Sequence of chain 39.A:
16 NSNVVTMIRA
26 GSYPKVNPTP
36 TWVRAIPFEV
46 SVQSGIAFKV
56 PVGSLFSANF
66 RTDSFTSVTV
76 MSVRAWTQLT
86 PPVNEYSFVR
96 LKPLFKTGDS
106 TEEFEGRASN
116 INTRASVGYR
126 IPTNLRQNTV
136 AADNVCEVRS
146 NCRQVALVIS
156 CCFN

A small-molecule ligand and the protein it binds are described below.
Small molecule (SMILES): CO[P](=O)(O)O[C@H]1[C@@H](O)[C@H](n2ccc(=O)[nH]c2=O)O[C@@H]1COP(=O)(O)O

Binding-site contacts:
Ligand atom C2 contacts residue ARG125 of chain 39.A at 3.8 Å.
Ligand atom N3 contacts residue ARG125 of chain 39.A at 3.6 Å (salt-bridge).
Ligand atom N3 contacts residue ASN16 of chain 20.A at 2.9 Å (h-bond).
Ligand atom N3 contacts residue SER17 of chain 20.A at 4.3 Å.
Ligand atom C5' contacts residue SER77 of chain 39.A at 4.4 Å.
Ligand atom N1 contacts residue ASN16 of chain 20.A at 4.4 Å.
Ligand atom O5' contacts residue ARG131 of chain 39.A at 2.6 Å (salt-bridge).
Ligand atom P contacts residue ARG125 of chain 39.A at 3.7 Å.
Ligand atom O2 contacts residue ASN16 of chain 20.A at 2.5 Å (h-bond).
Ligand atom C1' contacts residue ARG125 of chain 39.A at 4.2 Å.
Ligand atom O4 contacts residue THR21 of chain 20.A at 3.9 Å.
Ligand atom OP1 contacts residue ARG125 of chain 39.A at 2.9 Å (salt-bridge).
Ligand atom C4 contacts residue ARG125 of chain 39.A at 3.5 Å.
Ligand atom C4' contacts residue ARG125 of chain 39.A at 4.4 Å.
Ligand atom N1 contacts residue ARG125 of chain 39.A at 3.7 Å.
Ligand atom OP1 contacts residue ARG131 of chain 39.A at 3.4 Å (salt-bridge).
Ligand atom OP2 contacts residue SER77 of chain 39.A at 4.1 Å.
Ligand atom OP2 contacts residue ILE23 of chain 20.A at 4.5 Å.
Ligand atom O4 contacts residue ARG125 of chain 39.A at 3.8 Å.
Ligand atom C2 contacts residue ASN16 of chain 20.A at 3.0 Å.
Ligand atom O4 contacts residue SER17 of chain 20.A at 3.2 Å.
Ligand atom C2' contacts residue ARG125 of chain 39.A at 3.6 Å.
Ligand atom OP1 contacts residue ILE23 of chain 20.A at 3.9 Å.
Ligand atom O2 contacts residue ARG125 of chain 39.A at 3.9 Å.
Ligand atom O3' contacts residue ARG125 of chain 39.A at 4.0 Å.
Ligand atom C5' contacts residue ARG125 of chain 39.A at 4.1 Å.
Ligand atom C5 contacts residue THR21 of chain 20.A at 4.3 Å.
Ligand atom O5' contacts residue ARG125 of chain 39.A at 3.0 Å (salt-bridge).
Ligand atom C6 contacts residue ARG125 of chain 39.A at 3.5 Å.
Ligand atom C5' contacts residue ARG131 of chain 39.A at 3.2 Å.
Ligand atom OP3 contacts residue ARG125 of chain 39.A at 2.8 Å.
Ligand atom C3' contacts residue ARG125 of chain 39.A at 3.3 Å.
Ligand atom P contacts residue ILE23 of chain 20.A at 4.4 Å.
Ligand atom OP2 contacts residue ARG131 of chain 39.A at 3.7 Å.
Ligand atom P contacts residue ARG131 of chain 39.A at 3.5 Å.
Ligand atom C5' contacts residue MET76 of chain 39.A at 4.3 Å (hydrophobic).
Ligand atom C5 contacts residue ARG125 of chain 39.A at 3.5 Å.
Ligand atom C4 contacts residue ASN16 of chain 20.A at 4.1 Å.
Ligand atom C4 contacts residue SER17 of chain 20.A at 4.1 Å.
Ligand atom OP3 contacts residue ILE23 of chain 20.A at 4.2 Å.

Sequence of chain 20.A:
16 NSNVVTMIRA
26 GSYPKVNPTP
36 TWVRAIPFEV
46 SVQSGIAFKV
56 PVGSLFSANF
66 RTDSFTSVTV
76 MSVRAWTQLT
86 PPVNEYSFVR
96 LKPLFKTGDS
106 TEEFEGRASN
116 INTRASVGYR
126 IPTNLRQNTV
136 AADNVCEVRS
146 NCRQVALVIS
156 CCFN